Binding-site contacts:
Ligand atom C2 contacts residue NAG1 of chain 3.Q at 4.4 Å.
Ligand atom C5 contacts residue PHE278 of chain 3.A at 4.4 Å (hydrophobic).
Ligand atom O3 contacts residue VAL280 of chain 3.A at 3.5 Å (h-bond).
Ligand atom C4 contacts residue ASN245 of chain 3.A at 4.3 Å.
Ligand atom O5 contacts residue LYS248 of chain 3.A at 4.0 Å.
Ligand atom O4 contacts residue PHE278 of chain 3.A at 2.7 Å (h-bond).
Ligand atom C2 contacts residue NAG1 of chain 3.R at 4.1 Å.
Ligand atom O3 contacts residue PHE278 of chain 3.A at 3.7 Å.
Ligand atom C3 contacts residue NAG1 of chain 3.Q at 4.3 Å.
Ligand atom C1 contacts residue NAG1 of chain 3.Q at 4.0 Å.
Ligand atom C6 contacts residue LYS248 of chain 3.A at 3.9 Å.
Ligand atom C4 contacts residue PHE278 of chain 3.A at 3.2 Å (hydrophobic).
Ligand atom C5 contacts residue LYS248 of chain 3.A at 4.4 Å.
Ligand atom C6 contacts residue ASN245 of chain 3.A at 3.4 Å.
Ligand atom C1 contacts residue NAG1 of chain 3.R at 3.4 Å.
Ligand atom O5 contacts residue NAG1 of chain 3.R at 4.1 Å.
Ligand atom C6 contacts residue PHE278 of chain 3.A at 4.4 Å (hydrophobic).
Ligand atom C6 contacts residue LEU249 of chain 3.A at 4.1 Å (hydrophobic).
Ligand atom C3 contacts residue PHE278 of chain 3.A at 4.1 Å (hydrophobic).
Ligand atom O2 contacts residue NAG1 of chain 3.R at 3.0 Å.
Ligand atom O2 contacts residue NAG1 of chain 3.Q at 4.4 Å.
Ligand atom O3 contacts residue PRO281 of chain 3.A at 4.0 Å.
Ligand atom C5 contacts residue NAG1 of chain 3.Q at 4.3 Å.
Ligand atom C5 contacts residue ASN245 of chain 3.A at 3.5 Å.

A small-molecule ligand and the protein it binds are described below.
Small molecule (SMILES): C[C@@H]1O[C@@H](O)[C@@H](O)[C@H](O)[C@@H]1O

Sequence of chain 3.A:
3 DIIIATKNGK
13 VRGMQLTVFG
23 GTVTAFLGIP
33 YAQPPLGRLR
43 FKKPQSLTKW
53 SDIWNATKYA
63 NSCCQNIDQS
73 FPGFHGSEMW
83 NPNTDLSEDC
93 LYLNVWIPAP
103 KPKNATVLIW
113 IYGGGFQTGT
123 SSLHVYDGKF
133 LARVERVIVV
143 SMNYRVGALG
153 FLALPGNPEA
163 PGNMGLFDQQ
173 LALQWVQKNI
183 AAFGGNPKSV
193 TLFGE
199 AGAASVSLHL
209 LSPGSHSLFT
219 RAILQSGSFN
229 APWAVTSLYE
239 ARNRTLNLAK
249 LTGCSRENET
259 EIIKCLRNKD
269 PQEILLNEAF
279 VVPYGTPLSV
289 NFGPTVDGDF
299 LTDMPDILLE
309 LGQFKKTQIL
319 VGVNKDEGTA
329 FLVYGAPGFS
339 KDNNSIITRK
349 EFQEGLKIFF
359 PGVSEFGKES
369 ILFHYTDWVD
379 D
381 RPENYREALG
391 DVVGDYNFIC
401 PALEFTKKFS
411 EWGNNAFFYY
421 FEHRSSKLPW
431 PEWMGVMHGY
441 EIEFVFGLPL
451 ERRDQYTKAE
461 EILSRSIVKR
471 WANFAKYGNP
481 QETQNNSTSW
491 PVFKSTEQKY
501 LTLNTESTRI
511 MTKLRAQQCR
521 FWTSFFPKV